Binding-site contacts:
Ligand atom N3 contacts residue PHE84 of chain 4.A at 4.0 Å.
Ligand atom C5' contacts residue THR163 of chain 4.A at 3.9 Å.
Ligand atom V contacts residue HIS42 of chain 4.A at 4.0 Å.
Ligand atom O3' contacts residue TRP171 of chain 4.A at 4.2 Å.
Ligand atom O3V contacts residue TYR124 of chain 4.A at 3.1 Å (h-bond).
Ligand atom C4 contacts residue TYR50 of chain 3.A at 4.3 Å (hydrophobic).
Ligand atom O3V contacts residue PHE84 of chain 4.A at 4.3 Å.
Ligand atom O2 contacts residue THR163 of chain 4.A at 3.1 Å (h-bond).
Ligand atom O1V contacts residue THR44 of chain 4.A at 3.5 Å (h-bond).
Ligand atom C2 contacts residue THR163 of chain 4.A at 3.3 Å.
Ligand atom O3V contacts residue HIS42 of chain 4.A at 4.2 Å.
Ligand atom O4 contacts residue THR163 of chain 4.A at 4.1 Å.
Ligand atom O3' contacts residue THR44 of chain 4.A at 3.2 Å (h-bond).
Ligand atom O3V contacts residue HIS119 of chain 4.A at 3.9 Å.
Ligand atom C5' contacts residue SER10 of chain 4.A at 3.9 Å.
Ligand atom O5' contacts residue THR161 of chain 4.A at 3.5 Å.
Ligand atom N3 contacts residue THR163 of chain 4.A at 2.8 Å (h-bond).
Ligand atom C4 contacts residue THR163 of chain 4.A at 3.9 Å.
Ligand atom C2 contacts residue PHE84 of chain 4.A at 3.9 Å (hydrophobic).
Ligand atom O4 contacts residue TYR50 of chain 3.A at 3.4 Å (h-bond).
Ligand atom O2V contacts residue TYR124 of chain 4.A at 3.9 Å.
Ligand atom V contacts residue THR44 of chain 4.A at 3.7 Å.
Ligand atom O2 contacts residue TRP171 of chain 4.A at 4.0 Å.
Ligand atom O3' contacts residue HIS42 of chain 4.A at 3.7 Å.
Ligand atom O5' contacts residue SER10 of chain 4.A at 2.6 Å (h-bond).
Ligand atom O5' contacts residue TRP12 of chain 4.A at 3.2 Å (h-bond).
Ligand atom V contacts residue TYR124 of chain 4.A at 4.0 Å.
Ligand atom O2V contacts residue THR44 of chain 4.A at 3.1 Å (h-bond).
Ligand atom C2' contacts residue TRP171 of chain 4.A at 4.3 Å (hydrophobic).
Ligand atom C3' contacts residue TRP171 of chain 4.A at 3.6 Å (hydrophobic).
Ligand atom C5' contacts residue THR161 of chain 4.A at 4.0 Å.
Ligand atom O2 contacts residue PHE84 of chain 4.A at 3.0 Å.
Ligand atom O3' contacts residue TYR124 of chain 4.A at 4.3 Å.
Ligand atom V contacts residue HIS119 of chain 4.A at 4.1 Å.
Ligand atom C4' contacts residue THR44 of chain 4.A at 4.1 Å.
Ligand atom O5' contacts residue THR44 of chain 4.A at 4.2 Å.
Ligand atom O1V contacts residue HIS119 of chain 4.A at 3.3 Å (h-bond).
Ligand atom O2V contacts residue HIS42 of chain 4.A at 2.6 Å (h-bond).
Ligand atom O3V contacts residue SER121 of chain 4.A at 3.0 Å (h-bond).
Ligand atom N3 contacts residue TYR50 of chain 3.A at 4.2 Å.

Sequence of chain 4.A:
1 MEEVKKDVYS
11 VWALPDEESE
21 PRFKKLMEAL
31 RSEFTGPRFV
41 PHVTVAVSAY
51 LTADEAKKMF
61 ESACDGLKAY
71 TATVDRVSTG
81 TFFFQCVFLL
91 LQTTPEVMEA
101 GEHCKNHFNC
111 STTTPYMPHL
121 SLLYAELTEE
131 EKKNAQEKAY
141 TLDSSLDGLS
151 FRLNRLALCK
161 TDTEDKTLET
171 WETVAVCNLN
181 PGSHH

Sequence of chain 3.A:
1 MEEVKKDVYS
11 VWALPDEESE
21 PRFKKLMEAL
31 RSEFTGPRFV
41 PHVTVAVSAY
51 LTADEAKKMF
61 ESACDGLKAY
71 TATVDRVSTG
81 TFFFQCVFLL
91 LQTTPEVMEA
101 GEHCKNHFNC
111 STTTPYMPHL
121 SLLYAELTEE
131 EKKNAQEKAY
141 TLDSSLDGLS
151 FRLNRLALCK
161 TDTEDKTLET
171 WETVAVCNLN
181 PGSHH

A small-molecule ligand and the protein it binds are described below.
Small molecule (SMILES): O=c1ccn([C@@H]2O[C@H](CO)[C@H]3O[V](=O)(O)(O)O[C@H]32)c(=O)[nH]1